A protein and the small-molecule ligand that binds it are described below.
Small molecule (SMILES): O=C1CNC(=O)N1

Sequence of chain 1.A:
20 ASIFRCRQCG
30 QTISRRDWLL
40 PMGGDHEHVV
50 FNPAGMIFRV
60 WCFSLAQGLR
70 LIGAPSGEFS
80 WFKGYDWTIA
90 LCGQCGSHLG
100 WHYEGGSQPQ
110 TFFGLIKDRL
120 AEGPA

Binding-site contacts:
Ligand atom N1 contacts residue TRP80 of chain 1.A at 3.6 Å.
Ligand atom N1 contacts residue PHE78 of chain 1.A at 2.6 Å (h-bond).
Ligand atom C contacts residue TRP80 of chain 1.A at 3.4 Å (hydrophobic).
Ligand atom C contacts residue TRP86 of chain 1.A at 3.6 Å (hydrophobic).
Ligand atom C1 contacts residue TRP100 of chain 1.A at 3.4 Å (hydrophobic).
Ligand atom N1 contacts residue TRP86 of chain 1.A at 3.7 Å.
Ligand atom C contacts residue PHE78 of chain 1.A at 3.7 Å (hydrophobic).
Ligand atom C2 contacts residue PHE78 of chain 1.A at 3.6 Å (hydrophobic).
Ligand atom O contacts residue TYR102 of chain 1.A at 2.7 Å (h-bond).
Ligand atom C contacts residue TYR102 of chain 1.A at 3.5 Å (hydrophobic).
Ligand atom O1 contacts residue TRP86 of chain 1.A at 4.3 Å.
Ligand atom C1 contacts residue TYR102 of chain 1.A at 3.5 Å (hydrophobic).
Ligand atom O1 contacts residue ASN51 of chain 1.A at 3.8 Å.
Ligand atom O1 contacts residue PRO52 of chain 1.A at 3.6 Å.
Ligand atom N contacts residue TRP80 of chain 1.A at 3.7 Å.
Ligand atom O contacts residue TRP80 of chain 1.A at 3.0 Å (h-bond).
Ligand atom N1 contacts residue SER79 of chain 1.A at 3.9 Å.
Ligand atom C1 contacts residue TRP86 of chain 1.A at 3.6 Å (hydrophobic).
Ligand atom O1 contacts residue TRP80 of chain 1.A at 3.9 Å.
Ligand atom O1 contacts residue PHE78 of chain 1.A at 3.8 Å.
Ligand atom O contacts residue TRP86 of chain 1.A at 3.5 Å.
Ligand atom O contacts residue PHE78 of chain 1.A at 3.9 Å.
Ligand atom N contacts residue TRP100 of chain 1.A at 3.5 Å (h-bond).
Ligand atom O contacts residue SER79 of chain 1.A at 3.5 Å.
Ligand atom C2 contacts residue TRP86 of chain 1.A at 4.0 Å (hydrophobic).
Ligand atom N contacts residue TRP86 of chain 1.A at 3.9 Å.
Ligand atom C contacts residue SER79 of chain 1.A at 4.0 Å.
Ligand atom C2 contacts residue TRP80 of chain 1.A at 3.6 Å (hydrophobic).
Ligand atom C1 contacts residue TRP80 of chain 1.A at 3.5 Å (hydrophobic).